Binding-site contacts:
Ligand atom C8 contacts residue GLN98 of chain 1.C at 4.3 Å.
Ligand atom O7 contacts residue PHE119 of chain 1.C at 4.1 Å.
Ligand atom C4 contacts residue ASN120 of chain 1.C at 4.3 Å.
Ligand atom O5 contacts residue LYS129 of chain 1.C at 4.5 Å.
Ligand atom O7 contacts residue ASN120 of chain 1.C at 3.6 Å (h-bond).
Ligand atom C8 contacts residue ASN120 of chain 1.C at 3.9 Å.
Ligand atom C7 contacts residue ASN120 of chain 1.C at 3.4 Å.
Ligand atom C1 contacts residue ASN120 of chain 1.C at 1.5 Å.
Ligand atom N2 contacts residue ASN120 of chain 1.C at 3.1 Å (h-bond).
Ligand atom C8 contacts residue SER118 of chain 1.C at 3.4 Å.
Ligand atom O7 contacts residue GLN98 of chain 1.C at 4.3 Å.
Ligand atom O5 contacts residue ASN120 of chain 1.C at 2.4 Å (h-bond).
Ligand atom C7 contacts residue GLN98 of chain 1.C at 4.5 Å.
Ligand atom C8 contacts residue PHE119 of chain 1.C at 3.5 Å (hydrophobic).
Ligand atom C5 contacts residue ASN120 of chain 1.C at 3.8 Å.
Ligand atom C7 contacts residue PHE119 of chain 1.C at 4.2 Å (hydrophobic).
Ligand atom O7 contacts residue SER118 of chain 1.C at 4.5 Å.
Ligand atom C3 contacts residue ASN120 of chain 1.C at 3.9 Å.
Ligand atom O7 contacts residue THR96 of chain 1.C at 4.4 Å.
Ligand atom C2 contacts residue ASN120 of chain 1.C at 2.5 Å.

The protein below binds the small molecule below.
Small molecule (SMILES): CC(=O)N[C@@H]1[C@@H](O)[C@H](O)[C@@H](CO)O[C@H]1O

Sequence of chain 1.C:
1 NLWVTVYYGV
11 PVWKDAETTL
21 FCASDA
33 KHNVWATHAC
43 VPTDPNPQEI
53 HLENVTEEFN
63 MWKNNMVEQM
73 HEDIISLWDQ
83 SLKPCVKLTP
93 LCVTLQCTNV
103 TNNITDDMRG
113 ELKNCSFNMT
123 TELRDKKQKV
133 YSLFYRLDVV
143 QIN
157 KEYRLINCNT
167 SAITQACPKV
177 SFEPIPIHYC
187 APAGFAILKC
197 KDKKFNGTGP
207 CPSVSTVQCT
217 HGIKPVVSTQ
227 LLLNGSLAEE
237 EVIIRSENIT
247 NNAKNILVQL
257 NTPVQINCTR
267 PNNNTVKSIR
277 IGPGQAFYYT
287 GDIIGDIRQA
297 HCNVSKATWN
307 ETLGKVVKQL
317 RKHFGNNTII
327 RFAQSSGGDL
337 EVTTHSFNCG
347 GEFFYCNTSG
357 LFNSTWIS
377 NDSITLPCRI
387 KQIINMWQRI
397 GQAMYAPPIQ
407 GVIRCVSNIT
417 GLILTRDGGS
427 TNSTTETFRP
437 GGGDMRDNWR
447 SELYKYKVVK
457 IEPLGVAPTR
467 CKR